Binding-site contacts:
Ligand atom O4 contacts residue ILE696 of chain 1.EC at 4.1 Å.
Ligand atom O2 contacts residue GLN62 of chain 1.SB at 4.5 Å.

The small molecule below binds the protein below.
Small molecule (SMILES): Nc1ccn([C@@H]2O[C@H](COP(=O)=O)[C@@H](O[P](=O)(O)OC[C@H]3O[C@@H](n4cnc5c(N)ncnc54)[C@H](O)[C@@H]3O[P](=O)(O)OC[C@H]3O[C@@H](n4cnc5c(N)ncnc54)[C@H](O)[C@@H]3O[P](=O)(O)OC[C@H]3O[C@@H](n4ccc(=O)[nH]c4=O)[C@H](O)[C@@H]3O[P](=O)(O)OC[C@H]3O[C@@H](n4ccc(=O)[nH]c4=O)[C@H](O)[C@@H]3O[P](=O)(O)OC[C@H]3O[C@@H](n4ccc(=O)[nH]c4=O)[C@H](O)[C@@H]3O[P](=O)(O)OC[C@H]3O[C@@H](n4ccc(=O)[nH]c4=O)[C@H](O)[C@@H]3O[P](=O)(O)OC[C@H]3O[C@@H](n4ccc(=O)[nH]c4=O)[C@H](O)[C@@H]3O)[C@H]2O)c(=O)n1

Sequence of chain 1.EC:
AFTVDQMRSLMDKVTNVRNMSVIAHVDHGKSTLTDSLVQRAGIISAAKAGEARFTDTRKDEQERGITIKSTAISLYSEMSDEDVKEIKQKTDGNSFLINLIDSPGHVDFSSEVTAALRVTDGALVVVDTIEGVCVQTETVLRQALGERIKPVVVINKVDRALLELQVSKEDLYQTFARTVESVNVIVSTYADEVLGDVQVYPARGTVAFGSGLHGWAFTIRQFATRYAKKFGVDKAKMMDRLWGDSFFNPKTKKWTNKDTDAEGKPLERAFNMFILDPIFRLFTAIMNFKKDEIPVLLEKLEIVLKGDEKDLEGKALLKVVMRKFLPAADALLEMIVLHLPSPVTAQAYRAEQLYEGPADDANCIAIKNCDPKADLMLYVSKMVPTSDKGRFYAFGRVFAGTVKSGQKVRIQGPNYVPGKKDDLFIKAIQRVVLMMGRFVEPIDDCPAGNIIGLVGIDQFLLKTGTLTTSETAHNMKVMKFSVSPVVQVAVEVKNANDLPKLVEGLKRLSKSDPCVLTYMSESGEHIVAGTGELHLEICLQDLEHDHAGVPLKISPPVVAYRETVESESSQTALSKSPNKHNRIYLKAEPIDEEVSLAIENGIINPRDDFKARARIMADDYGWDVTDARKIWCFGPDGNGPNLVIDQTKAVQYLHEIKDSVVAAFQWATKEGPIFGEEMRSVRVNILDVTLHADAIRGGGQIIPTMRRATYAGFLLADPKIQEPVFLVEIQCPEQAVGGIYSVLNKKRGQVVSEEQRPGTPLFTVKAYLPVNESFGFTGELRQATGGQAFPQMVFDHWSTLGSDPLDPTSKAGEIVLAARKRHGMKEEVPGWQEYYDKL

Sequence of chain 1.SB:
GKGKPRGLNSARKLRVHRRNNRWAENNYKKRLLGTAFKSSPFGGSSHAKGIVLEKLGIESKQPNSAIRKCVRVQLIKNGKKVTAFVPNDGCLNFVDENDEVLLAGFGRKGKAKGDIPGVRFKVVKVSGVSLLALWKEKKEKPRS